Binding-site contacts:
Ligand atom C5 contacts residue ASN186 of chain 1.B at 3.6 Å.
Ligand atom O7 contacts residue VAL129 of chain 1.B at 3.7 Å.
Ligand atom C8 contacts residue CYS130 of chain 1.B at 3.7 Å (hydrophobic).
Ligand atom C2 contacts residue ASN186 of chain 1.B at 2.4 Å.
Ligand atom C2 contacts residue GLY167 of chain 1.B at 4.0 Å.
Ligand atom C8 contacts residue GLU100 of chain 1.B at 4.3 Å.
Ligand atom N2 contacts residue ASN186 of chain 1.B at 3.0 Å (h-bond).
Ligand atom C8 contacts residue VAL129 of chain 1.B at 4.1 Å (hydrophobic).
Ligand atom C3 contacts residue ASN186 of chain 1.B at 3.8 Å.
Ligand atom C5 contacts residue GLY167 of chain 1.B at 3.9 Å.
Ligand atom C8 contacts residue CYS168 of chain 1.B at 4.3 Å (hydrophobic).
Ligand atom C7 contacts residue ASN186 of chain 1.B at 3.5 Å.
Ligand atom C4 contacts residue GLY167 of chain 1.B at 4.4 Å.
Ligand atom O5 contacts residue GLY167 of chain 1.B at 4.1 Å.
Ligand atom C7 contacts residue CYS130 of chain 1.B at 4.0 Å (hydrophobic).
Ligand atom O5 contacts residue ILE169 of chain 1.B at 4.4 Å.
Ligand atom C1 contacts residue ASN186 of chain 1.B at 1.4 Å.
Ligand atom N2 contacts residue CYS168 of chain 1.B at 4.4 Å.
Ligand atom O7 contacts residue ASN186 of chain 1.B at 3.6 Å.
Ligand atom C1 contacts residue GLY167 of chain 1.B at 3.5 Å.
Ligand atom N2 contacts residue CYS130 of chain 1.B at 3.9 Å.
Ligand atom C4 contacts residue ASN186 of chain 1.B at 4.2 Å.
Ligand atom N2 contacts residue GLY167 of chain 1.B at 4.2 Å.
Ligand atom O5 contacts residue ASN186 of chain 1.B at 2.3 Å (h-bond).
Ligand atom C7 contacts residue VAL129 of chain 1.B at 4.2 Å (hydrophobic).
Ligand atom C3 contacts residue GLY167 of chain 1.B at 3.8 Å.
Ligand atom O6 contacts residue ILE169 of chain 1.B at 3.4 Å.

Sequence of chain 1.B:
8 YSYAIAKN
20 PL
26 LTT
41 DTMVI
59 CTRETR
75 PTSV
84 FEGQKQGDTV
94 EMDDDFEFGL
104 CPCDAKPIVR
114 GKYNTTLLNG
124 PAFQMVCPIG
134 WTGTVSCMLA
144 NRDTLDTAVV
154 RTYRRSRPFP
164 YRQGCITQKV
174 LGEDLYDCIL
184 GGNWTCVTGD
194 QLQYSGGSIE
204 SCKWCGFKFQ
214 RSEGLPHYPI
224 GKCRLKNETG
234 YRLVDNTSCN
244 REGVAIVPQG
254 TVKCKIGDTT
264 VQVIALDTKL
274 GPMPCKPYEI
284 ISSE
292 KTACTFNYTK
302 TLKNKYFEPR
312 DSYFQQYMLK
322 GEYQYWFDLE

The small molecule below binds the protein below.
Small molecule (SMILES): CC(=O)N[C@@H]1[C@@H](O)[C@H](O)[C@@H](CO)O[C@H]1O